A small-molecule ligand and the protein it binds are described below.
Small molecule (SMILES): COc1ccc(CCN(C)CCC[C@](C#N)(c2ccc(OC)c(OC)c2)C(C)C)cc1OC

Binding-site contacts:
Ligand atom C15 contacts residue ILE315 of chain 1.A at 3.6 Å (hydrophobic).
Ligand atom C14 contacts residue GLY1005 of chain 1.A at 3.9 Å.
Ligand atom O23 contacts residue LEU998 of chain 1.A at 4.0 Å.
Ligand atom C21 contacts residue GLN1002 of chain 1.A at 3.8 Å.
Ligand atom N4 contacts residue TYR786 of chain 1.A at 3.2 Å (h-bond).
Ligand atom C10 contacts residue CYS1001 of chain 1.A at 4.0 Å (hydrophobic).
Ligand atom O19 contacts residue PHE999 of chain 1.A at 3.5 Å.
Ligand atom O20 contacts residue GLY888 of chain 1.A at 3.3 Å (h-bond).
Ligand atom O19 contacts residue GLN1002 of chain 1.A at 3.6 Å.
Ligand atom C30 contacts residue TYR786 of chain 1.A at 3.9 Å (hydrophobic).
Ligand atom C9 contacts residue GLN1002 of chain 1.A at 3.9 Å.
Ligand atom C33 contacts residue LEU884 of chain 1.A at 3.3 Å (hydrophobic).
Ligand atom N8 contacts residue GLN1002 of chain 1.A at 3.2 Å (h-bond).
Ligand atom C25 contacts residue GLN1002 of chain 1.A at 3.6 Å.
Ligand atom N4 contacts residue GLU1006 of chain 1.A at 3.8 Å.
Ligand atom C7 contacts residue GLY1005 of chain 1.A at 3.6 Å.
Ligand atom C31 contacts residue GLY888 of chain 1.A at 3.8 Å.
Ligand atom C27 contacts residue GLN1002 of chain 1.A at 3.9 Å.
Ligand atom C10 contacts residue GLY1005 of chain 1.A at 3.7 Å.
Ligand atom C29 contacts residue ILE315 of chain 1.A at 3.5 Å (hydrophobic).
Ligand atom C26 contacts residue GLN1002 of chain 1.A at 3.9 Å.
Ligand atom O23 contacts residue PHE999 of chain 1.A at 3.6 Å.
Ligand atom C31 contacts residue GLY1005 of chain 1.A at 3.7 Å.
Ligand atom C32 contacts residue LEU998 of chain 1.A at 3.9 Å (hydrophobic).
Ligand atom O24 contacts residue GLY888 of chain 1.A at 3.0 Å.
Ligand atom C18 contacts residue CYS1001 of chain 1.A at 3.5 Å (hydrophobic).
Ligand atom C33 contacts residue GLY888 of chain 1.A at 3.8 Å.
Ligand atom C25 contacts residue GLU1006 of chain 1.A at 3.8 Å.
Ligand atom C30 contacts residue PHE739 of chain 1.A at 3.5 Å (hydrophobic).
Ligand atom C6 contacts residue GLN1002 of chain 1.A at 3.7 Å.
Ligand atom C33 contacts residue CYS1001 of chain 1.A at 3.6 Å (hydrophobic).
Ligand atom C14 contacts residue CYS1001 of chain 1.A at 3.1 Å (hydrophobic).
Ligand atom C31 contacts residue VAL892 of chain 1.A at 3.9 Å (hydrophobic).
Ligand atom C30 contacts residue SER1003 of chain 1.A at 3.1 Å.
Ligand atom C18 contacts residue GLN1002 of chain 1.A at 4.0 Å.
Ligand atom C28 contacts residue ILE315 of chain 1.A at 3.2 Å (hydrophobic).
Ligand atom O23 contacts residue GLN1002 of chain 1.A at 3.8 Å.
Ligand atom C22 contacts residue GLU1006 of chain 1.A at 3.8 Å.
Ligand atom C12 contacts residue GLY1005 of chain 1.A at 3.8 Å.
Ligand atom C3 contacts residue GLU1006 of chain 1.A at 3.9 Å.

Sequence of chain 1.A:
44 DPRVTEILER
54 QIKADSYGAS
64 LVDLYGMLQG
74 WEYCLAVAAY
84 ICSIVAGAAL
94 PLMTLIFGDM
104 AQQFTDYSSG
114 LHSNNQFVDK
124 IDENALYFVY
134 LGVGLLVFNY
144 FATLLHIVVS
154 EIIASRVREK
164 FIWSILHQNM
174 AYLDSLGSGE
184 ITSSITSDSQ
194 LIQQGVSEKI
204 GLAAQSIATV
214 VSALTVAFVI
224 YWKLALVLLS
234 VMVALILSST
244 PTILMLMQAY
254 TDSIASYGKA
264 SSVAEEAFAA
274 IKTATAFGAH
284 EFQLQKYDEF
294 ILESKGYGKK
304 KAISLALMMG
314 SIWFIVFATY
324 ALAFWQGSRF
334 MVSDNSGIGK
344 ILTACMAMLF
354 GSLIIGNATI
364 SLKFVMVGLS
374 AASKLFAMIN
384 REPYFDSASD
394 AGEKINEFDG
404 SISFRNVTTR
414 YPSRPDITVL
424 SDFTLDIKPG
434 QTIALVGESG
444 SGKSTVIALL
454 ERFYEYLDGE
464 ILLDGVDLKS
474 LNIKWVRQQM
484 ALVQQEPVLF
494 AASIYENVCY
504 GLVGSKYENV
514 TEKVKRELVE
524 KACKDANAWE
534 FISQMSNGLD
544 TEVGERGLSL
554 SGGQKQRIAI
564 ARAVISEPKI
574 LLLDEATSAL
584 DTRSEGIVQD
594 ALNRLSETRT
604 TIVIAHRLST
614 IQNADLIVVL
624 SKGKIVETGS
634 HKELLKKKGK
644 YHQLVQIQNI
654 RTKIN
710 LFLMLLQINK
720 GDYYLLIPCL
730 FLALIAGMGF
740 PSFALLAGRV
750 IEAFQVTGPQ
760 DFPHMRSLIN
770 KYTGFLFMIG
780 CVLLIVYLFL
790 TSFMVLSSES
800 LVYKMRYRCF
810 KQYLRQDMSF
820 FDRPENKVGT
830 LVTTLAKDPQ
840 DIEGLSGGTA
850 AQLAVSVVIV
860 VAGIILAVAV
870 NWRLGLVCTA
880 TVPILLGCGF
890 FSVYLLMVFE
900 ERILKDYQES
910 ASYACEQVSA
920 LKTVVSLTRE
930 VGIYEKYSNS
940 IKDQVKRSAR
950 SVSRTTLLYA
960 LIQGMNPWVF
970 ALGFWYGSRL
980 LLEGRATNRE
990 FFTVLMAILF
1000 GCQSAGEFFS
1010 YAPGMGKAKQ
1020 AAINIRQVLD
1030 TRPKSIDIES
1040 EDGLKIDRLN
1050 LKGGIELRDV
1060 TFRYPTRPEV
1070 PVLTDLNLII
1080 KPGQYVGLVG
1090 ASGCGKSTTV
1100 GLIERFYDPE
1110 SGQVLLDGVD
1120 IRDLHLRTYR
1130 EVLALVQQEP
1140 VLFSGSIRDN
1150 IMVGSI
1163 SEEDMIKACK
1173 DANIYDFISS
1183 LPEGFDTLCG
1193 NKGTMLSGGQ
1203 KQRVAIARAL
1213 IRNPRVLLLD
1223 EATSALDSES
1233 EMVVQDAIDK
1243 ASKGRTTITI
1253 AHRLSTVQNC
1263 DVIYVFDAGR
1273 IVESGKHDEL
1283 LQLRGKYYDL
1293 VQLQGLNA